A protein and the small-molecule ligand that binds it are described below.
Small molecule (SMILES): CC1(C)S[C@H]([C@H](NC(=O)[C@H](N)c2ccccc2)C(=O)O)N[C@H]1C(=O)O

Binding-site contacts:
Ligand atom C16 contacts residue CD1 of chain 1.J at 4.2 Å.
Ligand atom C2 contacts residue HIS162 of chain 1.B at 3.8 Å.
Ligand atom O3 contacts residue GLN96 of chain 1.B at 3.9 Å.
Ligand atom N3 contacts residue HIS223 of chain 1.B at 3.6 Å.
Ligand atom O2 contacts residue HIS162 of chain 1.B at 3.8 Å.
Ligand atom O2 contacts residue LEU191 of chain 1.B at 3.9 Å.
Ligand atom C13 contacts residue ASP97 of chain 1.B at 3.5 Å.
Ligand atom C7 contacts residue GLN96 of chain 1.B at 3.9 Å.
Ligand atom O1 contacts residue CD1 of chain 1.J at 2.3 Å.
Ligand atom O2 contacts residue GLY192 of chain 1.B at 3.4 Å.
Ligand atom C13 contacts residue CD1 of chain 1.J at 3.3 Å.
Ligand atom C2 contacts residue CD1 of chain 1.J at 3.1 Å.
Ligand atom N3 contacts residue CD1 of chain 1.J at 2.6 Å.
Ligand atom O3 contacts residue ASP97 of chain 1.B at 3.4 Å (salt-bridge).
Ligand atom C8 contacts residue GLN96 of chain 1.B at 3.0 Å.
Ligand atom N3 contacts residue ASP97 of chain 1.B at 3.7 Å.
Ligand atom N2 contacts residue HIS95 of chain 1.B at 3.6 Å.
Ligand atom C9 contacts residue GLN96 of chain 1.B at 3.8 Å.
Ligand atom C12 contacts residue HIS223 of chain 1.B at 4.1 Å.
Ligand atom C13 contacts residue HIS223 of chain 1.B at 3.6 Å.
Ligand atom S1 contacts residue VAL46 of chain 1.B at 4.2 Å.
Ligand atom C14 contacts residue CD1 of chain 1.J at 3.6 Å.
Ligand atom C2 contacts residue ASN193 of chain 1.B at 4.0 Å.
Ligand atom C14 contacts residue TRP66 of chain 1.B at 3.6 Å (hydrophobic).
Ligand atom O3 contacts residue HIS95 of chain 1.B at 3.7 Å.
Ligand atom C13 contacts residue TRP66 of chain 1.B at 4.1 Å (hydrophobic).
Ligand atom C16 contacts residue HIS223 of chain 1.B at 3.3 Å.
Ligand atom C16 contacts residue ILE8 of chain 1.B at 4.0 Å (hydrophobic).
Ligand atom O2 contacts residue LYS184 of chain 1.B at 2.9 Å (salt-bridge).
Ligand atom O1 contacts residue HIS223 of chain 1.B at 3.2 Å (h-bond).
Ligand atom C2 contacts residue HIS223 of chain 1.B at 3.9 Å.
Ligand atom C1 contacts residue ASN193 of chain 1.B at 3.7 Å.
Ligand atom C2 contacts residue LYS184 of chain 1.B at 3.5 Å.
Ligand atom C14 contacts residue ASP97 of chain 1.B at 3.2 Å.
Ligand atom O2 contacts residue ASN193 of chain 1.B at 2.9 Å (h-bond).
Ligand atom C12 contacts residue ASN193 of chain 1.B at 4.0 Å.
Ligand atom C12 contacts residue CD1 of chain 1.J at 3.3 Å.
Ligand atom O1 contacts residue HIS162 of chain 1.B at 3.8 Å.
Ligand atom O1 contacts residue CYS181 of chain 1.B at 3.5 Å.
Ligand atom O1 contacts residue LYS184 of chain 1.B at 3.3 Å (salt-bridge).

Sequence of chain 1.B:
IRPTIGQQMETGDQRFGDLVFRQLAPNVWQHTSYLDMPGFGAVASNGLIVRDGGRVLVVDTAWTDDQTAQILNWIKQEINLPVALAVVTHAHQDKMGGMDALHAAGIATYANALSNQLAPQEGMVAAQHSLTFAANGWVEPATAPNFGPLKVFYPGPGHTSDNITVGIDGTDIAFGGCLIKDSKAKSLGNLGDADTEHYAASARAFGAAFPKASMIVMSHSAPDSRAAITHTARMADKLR